Sequence of chain 1.B:
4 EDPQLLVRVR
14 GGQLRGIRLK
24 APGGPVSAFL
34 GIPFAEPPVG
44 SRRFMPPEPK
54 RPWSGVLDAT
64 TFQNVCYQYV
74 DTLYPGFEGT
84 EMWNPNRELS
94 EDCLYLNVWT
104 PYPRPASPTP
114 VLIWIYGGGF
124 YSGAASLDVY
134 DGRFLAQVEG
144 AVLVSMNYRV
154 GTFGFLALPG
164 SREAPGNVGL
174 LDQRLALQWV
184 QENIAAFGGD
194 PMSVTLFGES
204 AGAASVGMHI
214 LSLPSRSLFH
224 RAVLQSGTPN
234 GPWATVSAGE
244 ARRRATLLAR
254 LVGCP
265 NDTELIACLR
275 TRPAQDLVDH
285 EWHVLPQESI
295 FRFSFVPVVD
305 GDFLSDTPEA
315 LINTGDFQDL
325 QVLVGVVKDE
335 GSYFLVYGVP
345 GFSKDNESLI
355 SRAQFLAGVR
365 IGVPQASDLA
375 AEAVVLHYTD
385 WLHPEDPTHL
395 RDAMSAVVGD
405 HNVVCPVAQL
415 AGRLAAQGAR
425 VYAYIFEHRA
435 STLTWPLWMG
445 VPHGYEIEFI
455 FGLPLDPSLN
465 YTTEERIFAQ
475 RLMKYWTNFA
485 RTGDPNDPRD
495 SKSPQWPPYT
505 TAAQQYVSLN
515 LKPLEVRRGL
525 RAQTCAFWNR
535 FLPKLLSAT

Binding-site contacts:
Ligand atom N2 contacts residue SER293 of chain 1.B at 2.6 Å (h-bond).
Ligand atom C14 contacts residue TYR72 of chain 1.B at 3.3 Å (hydrophobic).
Ligand atom C27 contacts residue PHE338 of chain 1.B at 3.6 Å (hydrophobic).
Ligand atom C33 contacts residue TRP86 of chain 1.B at 3.5 Å (hydrophobic).
Ligand atom N6 contacts residue GLY122 of chain 1.B at 3.6 Å (h-bond).
Ligand atom C15 contacts residue ASP74 of chain 1.B at 3.5 Å.
Ligand atom C20 contacts residue TYR341 of chain 1.B at 3.6 Å (hydrophobic).
Ligand atom C42 contacts residue GLU202 of chain 1.B at 3.3 Å.
Ligand atom N8 contacts residue TRP86 of chain 1.B at 3.6 Å.
Ligand atom C9 contacts residue TYR72 of chain 1.B at 3.5 Å (hydrophobic).
Ligand atom C31 contacts residue TRP86 of chain 1.B at 3.4 Å (hydrophobic).
Ligand atom N8 contacts residue HIS447 of chain 1.B at 2.9 Å (h-bond).
Ligand atom C5 contacts residue TRP286 of chain 1.B at 3.5 Å (hydrophobic).
Ligand atom C27 contacts residue PHE297 of chain 1.B at 3.6 Å (hydrophobic).
Ligand atom C4 contacts residue TRP286 of chain 1.B at 3.6 Å (hydrophobic).
Ligand atom C6 contacts residue TRP286 of chain 1.B at 3.6 Å (hydrophobic).
Ligand atom C17 contacts residue TYR341 of chain 1.B at 3.6 Å (hydrophobic).
Ligand atom C21 contacts residue TRP286 of chain 1.B at 3.6 Å (hydrophobic).
Ligand atom C38 contacts residue GLU202 of chain 1.B at 3.4 Å.
Ligand atom C35 contacts residue TYR337 of chain 1.B at 3.4 Å (hydrophobic).
Ligand atom N1 contacts residue TYR72 of chain 1.B at 3.0 Å (h-bond).
Ligand atom C34 contacts residue HIS447 of chain 1.B at 3.1 Å.
Ligand atom C3 contacts residue TRP286 of chain 1.B at 3.3 Å (hydrophobic).
Ligand atom C36 contacts residue TYR337 of chain 1.B at 3.2 Å (hydrophobic).
Ligand atom N3 contacts residue TYR341 of chain 1.B at 3.6 Å.
Ligand atom N5 contacts residue GLY121 of chain 1.B at 3.6 Å.
Ligand atom C8 contacts residue SER293 of chain 1.B at 3.5 Å.
Ligand atom C18 contacts residue TYR341 of chain 1.B at 3.6 Å (hydrophobic).
Ligand atom C14 contacts residue TYR124 of chain 1.B at 3.2 Å (hydrophobic).
Ligand atom C36 contacts residue TRP439 of chain 1.B at 3.3 Å (hydrophobic).
Ligand atom C25 contacts residue TYR337 of chain 1.B at 3.4 Å (hydrophobic).
Ligand atom C28 contacts residue TYR124 of chain 1.B at 3.2 Å (hydrophobic).
Ligand atom C13 contacts residue TYR72 of chain 1.B at 3.5 Å (hydrophobic).
Ligand atom N7 contacts residue TRP86 of chain 1.B at 3.6 Å.
Ligand atom C30 contacts residue TRP86 of chain 1.B at 3.5 Å (hydrophobic).
Ligand atom C32 contacts residue TRP86 of chain 1.B at 3.4 Å (hydrophobic).
Ligand atom C33 contacts residue HIS447 of chain 1.B at 3.4 Å.
Ligand atom C41 contacts residue TRP86 of chain 1.B at 3.6 Å (hydrophobic).
Ligand atom C34 contacts residue TYR449 of chain 1.B at 3.6 Å (hydrophobic).
Ligand atom C32 contacts residue TYR337 of chain 1.B at 3.3 Å (hydrophobic).

A small-molecule ligand and the protein it binds are described below.
Small molecule (SMILES): Nc1ccc2c(c1)c(-c1ccccc1)[n+](CCCCCc1cnnn1CCNc1c3c(nc4ccccc14)CCCC3)c1cc(N)ccc21